Binding-site contacts:
Ligand atom O2G contacts residue GLY84 of chain 1.A at 2.6 Å (h-bond).
Ligand atom PG contacts residue MG1 of chain 1.D at 3.2 Å.
Ligand atom O1B contacts residue THR24 of chain 1.A at 2.9 Å (h-bond).
Ligand atom O6 contacts residue ALA204 of chain 1.A at 2.9 Å (h-bond).
Ligand atom O4' contacts residue LYS136 of chain 1.A at 3.3 Å (salt-bridge).
Ligand atom O2G contacts residue LYS23 of chain 1.A at 2.6 Å (salt-bridge).
Ligand atom N2 contacts residue ASP138 of chain 1.A at 2.9 Å (salt-bridge).
Ligand atom O2B contacts residue THR21 of chain 1.A at 3.2 Å (h-bond).
Ligand atom C2 contacts residue HIS205 of chain 1.A at 3.4 Å.
Ligand atom O6 contacts residue LYS136 of chain 1.A at 3.3 Å.
Ligand atom C6 contacts residue LYS136 of chain 1.A at 3.5 Å.
Ligand atom O2' contacts residue HIS205 of chain 1.A at 2.9 Å (h-bond).
Ligand atom O6 contacts residue SER203 of chain 1.A at 3.4 Å (h-bond).
Ligand atom N7 contacts residue ASN135 of chain 1.A at 3.1 Å (h-bond).
Ligand atom O3G contacts residue THR44 of chain 1.A at 2.9 Å (h-bond).
Ligand atom O3G contacts residue MG1 of chain 1.D at 2.1 Å.
Ligand atom N7 contacts residue ALA204 of chain 1.A at 3.5 Å.
Ligand atom N3 contacts residue HIS205 of chain 1.A at 3.2 Å.
Ligand atom O2A contacts residue GLY22 of chain 1.A at 3.5 Å.
Ligand atom O2' contacts residue LYS25 of chain 1.A at 3.4 Å.
Ligand atom C4 contacts residue HIS205 of chain 1.A at 3.3 Å.
Ligand atom O2A contacts residue LYS25 of chain 1.A at 2.8 Å (salt-bridge).
Ligand atom O3A contacts residue ALA20 of chain 1.A at 3.5 Å.
Ligand atom O6 contacts residue ASN135 of chain 1.A at 3.3 Å (h-bond).
Ligand atom C6 contacts residue ASP138 of chain 1.A at 3.4 Å.
Ligand atom O2A contacts residue THR24 of chain 1.A at 3.5 Å (h-bond).
Ligand atom O2B contacts residue LYS23 of chain 1.A at 2.8 Å (salt-bridge).
Ligand atom O3A contacts residue GLY22 of chain 1.A at 3.1 Å (h-bond).
Ligand atom O3B contacts residue ALA20 of chain 1.A at 3.0 Å (h-bond).
Ligand atom O3B contacts residue MG1 of chain 1.D at 3.4 Å.
Ligand atom N2 contacts residue ARG139 of chain 1.A at 3.6 Å.
Ligand atom O1A contacts residue GLN36 of chain 1.A at 3.2 Å (h-bond).
Ligand atom O6 contacts residue ASP138 of chain 1.A at 3.4 Å (salt-bridge).
Ligand atom N2 contacts residue HIS205 of chain 1.A at 3.4 Å (h-bond).
Ligand atom O1B contacts residue MG1 of chain 1.D at 2.0 Å.
Ligand atom O1A contacts residue GLY42 of chain 1.A at 3.3 Å (h-bond).
Ligand atom O2B contacts residue GLY22 of chain 1.A at 3.0 Å (h-bond).
Ligand atom PB contacts residue LYS23 of chain 1.A at 3.5 Å.
Ligand atom N1 contacts residue ASP138 of chain 1.A at 2.7 Å (salt-bridge).
Ligand atom PB contacts residue MG1 of chain 1.D at 3.2 Å.

Sequence of chain 1.A:
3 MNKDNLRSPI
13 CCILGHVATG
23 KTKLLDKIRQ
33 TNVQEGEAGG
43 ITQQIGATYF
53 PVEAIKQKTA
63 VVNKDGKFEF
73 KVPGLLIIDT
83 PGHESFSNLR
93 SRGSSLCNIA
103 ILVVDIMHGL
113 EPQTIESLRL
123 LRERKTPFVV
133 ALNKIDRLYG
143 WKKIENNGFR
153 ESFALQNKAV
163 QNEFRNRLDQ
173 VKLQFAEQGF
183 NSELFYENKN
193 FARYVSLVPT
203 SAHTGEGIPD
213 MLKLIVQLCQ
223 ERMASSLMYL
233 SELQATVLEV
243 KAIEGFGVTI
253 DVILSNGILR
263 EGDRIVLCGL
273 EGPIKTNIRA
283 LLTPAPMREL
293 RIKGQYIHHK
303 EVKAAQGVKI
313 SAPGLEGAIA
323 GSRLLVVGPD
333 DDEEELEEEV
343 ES

A protein and the small-molecule ligand that binds it are described below.
Small molecule (SMILES): Nc1nc2c(ncn2[C@@H]2O[C@H](CO[P](=O)(O)O[P](=O)(O)OP(O)(O)=S)[C@@H](O)[C@H]2O)c(=O)[nH]1